A small-molecule ligand and the protein it binds are described below.
Small molecule (SMILES): CC(=O)N[C@@H]1[C@@H](O)[C@H](O)[C@@H](CO)O[C@H]1O

Binding-site contacts:
Ligand atom C1 contacts residue ASN114 of chain 1.B at 1.4 Å.
Ligand atom N2 contacts residue ASN114 of chain 1.B at 3.0 Å (h-bond).
Ligand atom C4 contacts residue ASN114 of chain 1.B at 4.2 Å.
Ligand atom O6 contacts residue ASN114 of chain 1.B at 4.3 Å.
Ligand atom O7 contacts residue ASN114 of chain 1.B at 2.5 Å (h-bond).
Ligand atom C7 contacts residue ASN114 of chain 1.B at 3.1 Å.
Ligand atom O7 contacts residue THR112 of chain 1.B at 3.6 Å (h-bond).
Ligand atom O7 contacts residue ARG85 of chain 1.B at 4.4 Å.
Ligand atom C8 contacts residue ARG89 of chain 1.B at 4.0 Å.
Ligand atom C5 contacts residue ASN114 of chain 1.B at 3.6 Å.
Ligand atom O5 contacts residue ASN114 of chain 1.B at 2.4 Å (h-bond).
Ligand atom C2 contacts residue ASN114 of chain 1.B at 2.4 Å.
Ligand atom C3 contacts residue ASN114 of chain 1.B at 3.8 Å.

Sequence of chain 1.B:
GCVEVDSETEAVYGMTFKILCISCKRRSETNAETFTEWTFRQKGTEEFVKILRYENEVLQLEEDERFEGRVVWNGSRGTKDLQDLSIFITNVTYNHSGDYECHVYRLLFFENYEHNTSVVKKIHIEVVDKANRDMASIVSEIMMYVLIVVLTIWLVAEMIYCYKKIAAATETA